Sequence of chain 1.C:
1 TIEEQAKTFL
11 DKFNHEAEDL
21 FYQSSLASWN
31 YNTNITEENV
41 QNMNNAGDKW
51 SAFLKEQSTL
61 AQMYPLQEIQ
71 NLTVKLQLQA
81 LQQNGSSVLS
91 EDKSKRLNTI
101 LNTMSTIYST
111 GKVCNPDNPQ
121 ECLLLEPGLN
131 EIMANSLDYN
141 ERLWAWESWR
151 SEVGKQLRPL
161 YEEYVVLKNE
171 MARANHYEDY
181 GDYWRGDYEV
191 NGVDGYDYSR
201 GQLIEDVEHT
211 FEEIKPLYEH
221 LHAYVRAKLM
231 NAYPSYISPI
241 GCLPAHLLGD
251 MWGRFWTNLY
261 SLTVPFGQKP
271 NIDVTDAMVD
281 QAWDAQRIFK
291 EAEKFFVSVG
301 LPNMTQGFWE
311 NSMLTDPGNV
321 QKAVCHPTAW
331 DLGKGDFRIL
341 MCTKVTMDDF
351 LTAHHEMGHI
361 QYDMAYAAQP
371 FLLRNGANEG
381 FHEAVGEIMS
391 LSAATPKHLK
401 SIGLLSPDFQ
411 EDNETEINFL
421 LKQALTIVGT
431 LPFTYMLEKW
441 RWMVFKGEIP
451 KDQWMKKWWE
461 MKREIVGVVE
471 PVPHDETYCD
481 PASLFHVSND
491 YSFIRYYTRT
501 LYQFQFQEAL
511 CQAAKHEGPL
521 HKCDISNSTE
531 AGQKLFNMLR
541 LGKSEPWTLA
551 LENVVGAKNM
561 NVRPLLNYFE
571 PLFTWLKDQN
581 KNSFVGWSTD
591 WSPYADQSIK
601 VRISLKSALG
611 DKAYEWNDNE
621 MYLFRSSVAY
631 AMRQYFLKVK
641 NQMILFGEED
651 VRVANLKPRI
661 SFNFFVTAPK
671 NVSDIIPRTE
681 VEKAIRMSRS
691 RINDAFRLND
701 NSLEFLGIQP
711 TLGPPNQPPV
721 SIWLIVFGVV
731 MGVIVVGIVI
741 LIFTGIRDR

This small molecule binds to this protein.
Small molecule (SMILES): CC(=O)N[C@H]1[C@H](O[C@H]2[C@H](O)[C@@H](NC(C)=O)CO[C@@H]2CO)O[C@H](CO)[C@@H](O)[C@@H]1O

Binding-site contacts:
Ligand atom O5 contacts residue THR36 of chain 1.C at 3.7 Å.
Ligand atom C2 contacts residue ASN34 of chain 1.C at 2.4 Å.
Ligand atom O5 contacts residue ASN39 of chain 1.C at 3.6 Å (h-bond).
Ligand atom C6 contacts residue ASN39 of chain 1.C at 4.2 Å.
Ligand atom N2 contacts residue GLN321 of chain 1.C at 3.2 Å (h-bond).
Ligand atom N2 contacts residue ASN34 of chain 1.C at 2.8 Å (h-bond).
Ligand atom C1 contacts residue THR36 of chain 1.C at 4.0 Å.
Ligand atom C2 contacts residue GLN321 of chain 1.C at 3.9 Å.
Ligand atom O5 contacts residue ASN34 of chain 1.C at 2.4 Å (h-bond).
Ligand atom C5 contacts residue THR36 of chain 1.C at 4.2 Å.
Ligand atom C6 contacts residue GLU38 of chain 1.C at 4.2 Å.
Ligand atom O7 contacts residue ASN34 of chain 1.C at 4.2 Å.
Ligand atom O6 contacts residue THR36 of chain 1.C at 3.2 Å.
Ligand atom C3 contacts residue ASN34 of chain 1.C at 3.7 Å.
Ligand atom C8 contacts residue GLN321 of chain 1.C at 4.3 Å.
Ligand atom C1 contacts residue GLN321 of chain 1.C at 3.4 Å.
Ligand atom C4 contacts residue ASN34 of chain 1.C at 4.2 Å.
Ligand atom C1 contacts residue ASN34 of chain 1.C at 1.4 Å.
Ligand atom C6 contacts residue THR36 of chain 1.C at 4.0 Å.
Ligand atom O6 contacts residue ASN39 of chain 1.C at 3.0 Å (h-bond).
Ligand atom C5 contacts residue ASN34 of chain 1.C at 3.6 Å.
Ligand atom C7 contacts residue ASN34 of chain 1.C at 3.7 Å.
Ligand atom C7 contacts residue GLN321 of chain 1.C at 4.2 Å.
Ligand atom C1 contacts residue ASN39 of chain 1.C at 4.5 Å.
Ligand atom O6 contacts residue GLU38 of chain 1.C at 3.4 Å.